Sequence of chain 9.C:
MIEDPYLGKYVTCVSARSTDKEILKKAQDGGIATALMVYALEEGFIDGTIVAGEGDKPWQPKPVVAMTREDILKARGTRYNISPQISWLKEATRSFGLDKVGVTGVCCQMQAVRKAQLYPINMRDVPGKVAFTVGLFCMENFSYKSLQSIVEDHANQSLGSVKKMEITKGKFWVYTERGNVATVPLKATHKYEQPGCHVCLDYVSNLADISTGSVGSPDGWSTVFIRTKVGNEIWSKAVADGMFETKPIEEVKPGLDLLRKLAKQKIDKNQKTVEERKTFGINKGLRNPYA

This protein binds this small molecule.
Small molecule (SMILES): C[C@@H](O)[C@@H](C)O

Binding-site contacts:
Ligand atom C3 contacts residue SER87 of chain 9.C at 4.2 Å.
Ligand atom C2 contacts residue SER87 of chain 9.C at 4.4 Å.
Ligand atom C1 contacts residue THR204 of chain 9.A at 3.5 Å.
Ligand atom O6 contacts residue SER87 of chain 9.C at 3.0 Å (h-bond).
Ligand atom O5 contacts residue BU31 of chain 9.L at 3.8 Å.
Ligand atom C4 contacts residue LEU205 of chain 9.A at 3.3 Å (hydrophobic).
Ligand atom O6 contacts residue PRO84 of chain 9.C at 4.2 Å.
Ligand atom O6 contacts residue PRO63 of chain 9.C at 4.4 Å.
Ligand atom C1 contacts residue LEU205 of chain 9.A at 2.9 Å (hydrophobic).
Ligand atom C2 contacts residue THR204 of chain 9.A at 4.4 Å.
Ligand atom O6 contacts residue TRP88 of chain 9.C at 4.3 Å.
Ligand atom C3 contacts residue LEU205 of chain 9.A at 4.5 Å (hydrophobic).
Ligand atom C2 contacts residue LEU205 of chain 9.A at 3.8 Å (hydrophobic).

Sequence of chain 9.A:
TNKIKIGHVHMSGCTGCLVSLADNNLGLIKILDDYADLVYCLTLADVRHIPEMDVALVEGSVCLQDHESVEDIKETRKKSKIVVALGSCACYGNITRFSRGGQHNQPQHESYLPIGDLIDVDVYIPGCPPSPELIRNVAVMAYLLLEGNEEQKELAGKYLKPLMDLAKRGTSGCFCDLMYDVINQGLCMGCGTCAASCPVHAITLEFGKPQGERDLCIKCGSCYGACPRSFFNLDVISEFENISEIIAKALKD